Binding-site contacts:
Ligand atom C7 contacts residue VAL216 of chain 1.C at 4.2 Å (hydrophobic).
Ligand atom C8 contacts residue PHE337 of chain 1.C at 4.2 Å (hydrophobic).
Ligand atom C5 contacts residue MAN1 of chain 1.GB at 3.5 Å.
Ligand atom N2 contacts residue ASN224 of chain 1.C at 2.9 Å (h-bond).
Ligand atom O6 contacts residue GLY340 of chain 1.C at 3.8 Å.
Ligand atom C5 contacts residue NAG1 of chain 1.DB at 4.1 Å.
Ligand atom O7 contacts residue ASN338 of chain 1.C at 3.7 Å.
Ligand atom O7 contacts residue ASN224 of chain 1.C at 4.3 Å.
Ligand atom C3 contacts residue GLU173 of chain 1.C at 4.1 Å.
Ligand atom O7 contacts residue VAL216 of chain 1.C at 4.2 Å.
Ligand atom C8 contacts residue VAL216 of chain 1.C at 3.9 Å (hydrophobic).
Ligand atom O5 contacts residue NAG1 of chain 1.DB at 3.7 Å.
Ligand atom C5 contacts residue ASN224 of chain 1.C at 3.7 Å.
Ligand atom C5 contacts residue VAL406 of chain 1.C at 3.9 Å (hydrophobic).
Ligand atom C3 contacts residue SER407 of chain 1.C at 4.3 Å.
Ligand atom C6 contacts residue NAG1 of chain 1.DB at 3.6 Å.
Ligand atom C2 contacts residue ASN224 of chain 1.C at 2.4 Å.
Ligand atom O7 contacts residue PRO174 of chain 1.C at 4.2 Å.
Ligand atom O3 contacts residue GLU173 of chain 1.C at 4.0 Å.
Ligand atom C4 contacts residue ASN224 of chain 1.C at 4.2 Å.
Ligand atom N2 contacts residue VAL406 of chain 1.C at 4.2 Å.
Ligand atom C4 contacts residue VAL406 of chain 1.C at 4.1 Å (hydrophobic).
Ligand atom O4 contacts residue VAL406 of chain 1.C at 3.9 Å.
Ligand atom O6 contacts residue MAN1 of chain 1.GB at 1.6 Å.
Ligand atom C7 contacts residue ASN224 of chain 1.C at 3.8 Å.
Ligand atom N2 contacts residue SER407 of chain 1.C at 3.8 Å.
Ligand atom O4 contacts residue MAN1 of chain 1.GB at 2.2 Å.
Ligand atom C8 contacts residue LEU223 of chain 1.C at 3.9 Å (hydrophobic).
Ligand atom C6 contacts residue GLY340 of chain 1.C at 4.2 Å.
Ligand atom C6 contacts residue MAN1 of chain 1.GB at 2.7 Å.
Ligand atom C3 contacts residue VAL406 of chain 1.C at 3.8 Å (hydrophobic).
Ligand atom C1 contacts residue ASN224 of chain 1.C at 1.4 Å.
Ligand atom C3 contacts residue ASN224 of chain 1.C at 3.8 Å.
Ligand atom O6 contacts residue NAG1 of chain 1.DB at 3.4 Å.
Ligand atom C4 contacts residue MAN1 of chain 1.GB at 3.2 Å.
Ligand atom C2 contacts residue GLU173 of chain 1.C at 3.8 Å.
Ligand atom C8 contacts residue ASN338 of chain 1.C at 3.4 Å.
Ligand atom C7 contacts residue ASN338 of chain 1.C at 3.9 Å.
Ligand atom O5 contacts residue ASN224 of chain 1.C at 2.4 Å (h-bond).
Ligand atom C2 contacts residue SER407 of chain 1.C at 4.4 Å.

Sequence of chain 1.C:
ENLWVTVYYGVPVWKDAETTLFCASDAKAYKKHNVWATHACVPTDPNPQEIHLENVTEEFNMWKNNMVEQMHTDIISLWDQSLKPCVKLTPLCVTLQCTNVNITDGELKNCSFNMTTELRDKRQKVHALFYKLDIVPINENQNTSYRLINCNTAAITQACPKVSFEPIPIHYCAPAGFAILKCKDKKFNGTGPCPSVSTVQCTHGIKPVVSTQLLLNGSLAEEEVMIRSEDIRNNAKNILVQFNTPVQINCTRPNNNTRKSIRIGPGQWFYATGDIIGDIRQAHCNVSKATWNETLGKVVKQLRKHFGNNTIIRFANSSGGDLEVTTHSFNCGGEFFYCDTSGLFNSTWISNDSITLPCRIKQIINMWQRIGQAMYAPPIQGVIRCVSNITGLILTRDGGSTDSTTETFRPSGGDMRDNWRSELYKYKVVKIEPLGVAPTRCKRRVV

This small molecule binds to this protein.
Small molecule (SMILES): CC(=O)N[C@H]1[C@H](O[C@H]2[C@H](O)[C@@H](NC(C)=O)CO[C@@H]2CO)O[C@H](CO)[C@@H](O[C@H]2O[C@H](CO)[C@@H](O)[C@H](O[C@@H]3O[C@H](CO)[C@@H](O)[C@H](O)[C@@H]3O)[C@@H]2O)[C@@H]1O